Sequence of chain 1.P:
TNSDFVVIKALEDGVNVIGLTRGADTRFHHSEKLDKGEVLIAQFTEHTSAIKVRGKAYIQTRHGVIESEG

A small-molecule ligand and the protein it binds are described below.
Small molecule (SMILES): N[C@@H](Cc1c[nH]c2ccccc12)C(=O)O

Binding-site contacts:
Ligand atom CH2 contacts residue GLY21 of chain 1.P at 3.5 Å.
Ligand atom OXT contacts residue THR50 of chain 1.P at 2.9 Å (h-bond).
Ligand atom CA contacts residue GLY25 of chain 1.Q at 3.4 Å.
Ligand atom CB contacts residue THR28 of chain 1.Q at 3.5 Å.
Ligand atom O contacts residue THR47 of chain 1.P at 3.5 Å.
Ligand atom OXT contacts residue THR47 of chain 1.P at 2.5 Å (h-bond).
Ligand atom N contacts residue ASP27 of chain 1.Q at 3.1 Å (salt-bridge).
Ligand atom CZ2 contacts residue ALA44 of chain 1.P at 3.9 Å (hydrophobic).
Ligand atom CZ2 contacts residue THR50 of chain 1.P at 3.8 Å.
Ligand atom CB contacts residue SER51 of chain 1.Q at 3.5 Å.
Ligand atom OXT contacts residue GLY25 of chain 1.Q at 4.0 Å.
Ligand atom NE1 contacts residue ALA44 of chain 1.P at 3.8 Å.
Ligand atom CA contacts residue THR28 of chain 1.Q at 3.3 Å.
Ligand atom CE2 contacts residue ALA44 of chain 1.P at 3.9 Å (hydrophobic).
Ligand atom CG contacts residue SER51 of chain 1.Q at 3.8 Å.
Ligand atom O contacts residue ARG24 of chain 1.Q at 3.5 Å.
Ligand atom C contacts residue THR47 of chain 1.P at 3.5 Å.
Ligand atom N contacts residue ARG24 of chain 1.Q at 3.8 Å.
Ligand atom N contacts residue THR28 of chain 1.Q at 3.0 Å (h-bond).
Ligand atom CD1 contacts residue SER51 of chain 1.Q at 3.4 Å.
Ligand atom O contacts residue GLY25 of chain 1.Q at 3.0 Å (h-bond).
Ligand atom CE2 contacts residue GLN45 of chain 1.P at 3.9 Å.
Ligand atom OXT contacts residue HIS49 of chain 1.P at 3.7 Å.
Ligand atom CE2 contacts residue THR50 of chain 1.P at 4.0 Å.
Ligand atom CZ3 contacts residue GLY21 of chain 1.P at 3.8 Å.
Ligand atom CZ2 contacts residue ILE53 of chain 1.P at 3.9 Å (hydrophobic).
Ligand atom CA contacts residue THR23 of chain 1.Q at 3.8 Å.
Ligand atom CE3 contacts residue HIS32 of chain 1.P at 3.9 Å.
Ligand atom N contacts residue THR23 of chain 1.Q at 2.8 Å (h-bond).
Ligand atom C contacts residue GLY25 of chain 1.Q at 3.5 Å.
Ligand atom N contacts residue GLY25 of chain 1.Q at 2.6 Å (h-bond).
Ligand atom NE1 contacts residue GLN45 of chain 1.P at 2.8 Å (h-bond).
Ligand atom C contacts residue THR50 of chain 1.P at 4.0 Å.
Ligand atom CD1 contacts residue THR47 of chain 1.P at 3.8 Å.
Ligand atom C contacts residue SER51 of chain 1.Q at 3.6 Å.
Ligand atom O contacts residue SER51 of chain 1.Q at 2.9 Å (h-bond).
Ligand atom CE3 contacts residue HIS31 of chain 1.P at 3.9 Å.
Ligand atom CB contacts residue THR23 of chain 1.Q at 3.6 Å.
Ligand atom CD1 contacts residue GLN45 of chain 1.P at 3.6 Å.
Ligand atom CA contacts residue SER51 of chain 1.Q at 4.0 Å.

Sequence of chain 1.Q:
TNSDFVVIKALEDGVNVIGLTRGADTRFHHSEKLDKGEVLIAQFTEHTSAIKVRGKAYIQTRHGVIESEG